Sequence of chain 2.K:
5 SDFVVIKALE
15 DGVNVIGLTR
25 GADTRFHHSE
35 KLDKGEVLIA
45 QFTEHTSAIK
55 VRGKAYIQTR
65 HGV

Sequence of chain 2.L:
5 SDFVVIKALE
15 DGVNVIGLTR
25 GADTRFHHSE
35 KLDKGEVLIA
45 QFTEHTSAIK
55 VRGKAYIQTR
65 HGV

Binding-site contacts:
Ligand atom OXT contacts residue THR28 of chain 2.K at 2.7 Å (h-bond).
Ligand atom NE1 contacts residue ALA44 of chain 2.L at 3.3 Å.
Ligand atom CZ2 contacts residue ALA44 of chain 2.L at 3.6 Å (hydrophobic).
Ligand atom NE1 contacts residue SER51 of chain 2.K at 3.7 Å.
Ligand atom C contacts residue GLY25 of chain 2.K at 3.5 Å.
Ligand atom C contacts residue THR23 of chain 2.K at 3.6 Å.
Ligand atom CD1 contacts residue ALA52 of chain 2.K at 4.0 Å (hydrophobic).
Ligand atom CE3 contacts residue THR50 of chain 2.L at 3.4 Å.
Ligand atom CZ3 contacts residue HIS32 of chain 2.L at 3.7 Å.
Ligand atom CG contacts residue GLN45 of chain 2.L at 4.0 Å.
Ligand atom O contacts residue GLY25 of chain 2.K at 2.8 Å (h-bond).
Ligand atom CE2 contacts residue ALA44 of chain 2.L at 3.8 Å (hydrophobic).
Ligand atom CH2 contacts residue VAL19 of chain 2.L at 3.9 Å (hydrophobic).
Ligand atom N contacts residue SER51 of chain 2.K at 3.1 Å (h-bond).
Ligand atom CG contacts residue THR50 of chain 2.L at 3.6 Å.
Ligand atom O contacts residue ASP27 of chain 2.K at 3.4 Å (salt-bridge).
Ligand atom CZ3 contacts residue GLY21 of chain 2.L at 3.4 Å.
Ligand atom N contacts residue GLY25 of chain 2.K at 2.9 Å (h-bond).
Ligand atom NE1 contacts residue GLN45 of chain 2.L at 3.5 Å (h-bond).
Ligand atom CE3 contacts residue HIS31 of chain 2.L at 3.3 Å.
Ligand atom CA contacts residue GLY25 of chain 2.K at 4.0 Å.
Ligand atom N contacts residue THR23 of chain 2.K at 3.2 Å (h-bond).
Ligand atom O contacts residue THR28 of chain 2.K at 2.7 Å (h-bond).
Ligand atom CA contacts residue THR23 of chain 2.K at 3.4 Å.
Ligand atom C contacts residue HIS31 of chain 2.L at 3.8 Å.
Ligand atom O contacts residue THR23 of chain 2.K at 3.1 Å (h-bond).
Ligand atom CA contacts residue SER51 of chain 2.K at 3.2 Å.
Ligand atom CD2 contacts residue THR50 of chain 2.L at 3.7 Å.
Ligand atom OXT contacts residue HIS31 of chain 2.L at 2.9 Å.
Ligand atom CD1 contacts residue SER51 of chain 2.K at 3.4 Å.
Ligand atom NE1 contacts residue ALA52 of chain 2.K at 3.7 Å.
Ligand atom N contacts residue THR47 of chain 2.L at 3.9 Å.
Ligand atom C contacts residue THR28 of chain 2.K at 3.1 Å.
Ligand atom N contacts residue ARG24 of chain 2.K at 3.2 Å.
Ligand atom CZ3 contacts residue HIS31 of chain 2.L at 3.8 Å.
Ligand atom CB contacts residue THR47 of chain 2.L at 3.2 Å.
Ligand atom CB contacts residue SER51 of chain 2.K at 3.7 Å.
Ligand atom CB contacts residue THR50 of chain 2.L at 3.2 Å.
Ligand atom CD1 contacts residue GLN45 of chain 2.L at 3.3 Å.
Ligand atom CH2 contacts residue GLY21 of chain 2.L at 4.0 Å.

A protein and the small-molecule ligand that binds it are described below.
Small molecule (SMILES): N[C@@H](Cc1c[nH]c2ccccc12)C(=O)O